Sequence of chain 16.E:
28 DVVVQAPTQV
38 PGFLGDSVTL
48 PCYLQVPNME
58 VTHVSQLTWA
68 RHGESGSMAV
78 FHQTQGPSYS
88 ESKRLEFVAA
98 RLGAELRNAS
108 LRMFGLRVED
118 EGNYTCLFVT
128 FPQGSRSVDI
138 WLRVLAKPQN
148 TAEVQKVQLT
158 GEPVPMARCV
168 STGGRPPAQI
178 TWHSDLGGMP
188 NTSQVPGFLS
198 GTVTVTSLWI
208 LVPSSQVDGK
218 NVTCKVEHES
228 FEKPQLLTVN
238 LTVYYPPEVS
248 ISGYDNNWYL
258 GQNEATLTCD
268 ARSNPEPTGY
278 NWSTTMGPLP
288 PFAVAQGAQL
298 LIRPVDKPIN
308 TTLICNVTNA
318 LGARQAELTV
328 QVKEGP

The protein below binds the small molecule below.
Small molecule (SMILES): CC(=O)N[C@H]1[C@H](O[C@H]2[C@H](O)[C@@H](NC(C)=O)CO[C@@H]2CO)O[C@H](CO)[C@@H](O[C@@H]2O[C@H](CO)[C@@H](O)[C@H](O)[C@@H]2O)[C@@H]1O

Binding-site contacts:
Ligand atom O5 contacts residue ASN105 of chain 16.E at 2.4 Å (h-bond).
Ligand atom O6 contacts residue VAL95 of chain 16.E at 2.9 Å (h-bond).
Ligand atom O7 contacts residue ASN105 of chain 16.E at 4.0 Å.
Ligand atom O5 contacts residue ALA96 of chain 16.E at 4.5 Å.
Ligand atom C3 contacts residue ASN105 of chain 16.E at 3.8 Å.
Ligand atom O5 contacts residue VAL95 of chain 16.E at 4.5 Å.
Ligand atom C8 contacts residue PRO48 of chain 16.E at 4.4 Å (hydrophobic).
Ligand atom O6 contacts residue ALA96 of chain 16.E at 4.3 Å.
Ligand atom C4 contacts residue ASN105 of chain 16.E at 4.3 Å.
Ligand atom C5 contacts residue VAL95 of chain 16.E at 4.5 Å (hydrophobic).
Ligand atom C8 contacts residue TYR50 of chain 16.E at 4.1 Å (hydrophobic).
Ligand atom N2 contacts residue ASN105 of chain 16.E at 2.9 Å (h-bond).
Ligand atom C5 contacts residue ASN105 of chain 16.E at 3.6 Å.
Ligand atom C1 contacts residue ASN105 of chain 16.E at 1.4 Å.
Ligand atom C7 contacts residue ASN105 of chain 16.E at 3.6 Å.
Ligand atom C6 contacts residue VAL95 of chain 16.E at 3.6 Å (hydrophobic).
Ligand atom C2 contacts residue ASN105 of chain 16.E at 2.5 Å.